Binding-site contacts:
Ligand atom O10 contacts residue THR16 of chain 2.A at 3.6 Å.
Ligand atom O7 contacts residue FE1 of chain 2.C at 2.1 Å.
Ligand atom C4 contacts residue ILE192 of chain 2.B at 3.9 Å (hydrophobic).
Ligand atom C3 contacts residue ILE192 of chain 2.B at 3.8 Å (hydrophobic).
Ligand atom N9 contacts residue TYR25 of chain 2.B at 3.5 Å (h-bond).
Ligand atom O11 contacts residue TYR25 of chain 2.B at 3.8 Å.
Ligand atom N9 contacts residue PRO19 of chain 2.A at 3.5 Å.
Ligand atom O11 contacts residue TRP150 of chain 2.B at 3.4 Å.
Ligand atom O11 contacts residue ARG142 of chain 2.A at 3.7 Å.
Ligand atom C6 contacts residue TYR148 of chain 2.B at 3.8 Å (hydrophobic).
Ligand atom O8 contacts residue FE1 of chain 2.C at 2.2 Å.
Ligand atom C3 contacts residue GLY18 of chain 2.A at 3.7 Å.
Ligand atom C1 contacts residue ARG158 of chain 2.B at 3.7 Å.
Ligand atom O10 contacts residue ILE192 of chain 2.B at 3.5 Å.
Ligand atom O8 contacts residue GLN178 of chain 2.B at 3.8 Å.
Ligand atom O10 contacts residue ARG142 of chain 2.A at 3.9 Å.
Ligand atom C3 contacts residue PRO19 of chain 2.A at 3.6 Å (hydrophobic).
Ligand atom O8 contacts residue ARG158 of chain 2.B at 2.9 Å (salt-bridge).
Ligand atom C1 contacts residue HIS161 of chain 2.B at 4.0 Å.
Ligand atom O10 contacts residue TYR25 of chain 2.B at 2.4 Å (h-bond).
Ligand atom C3 contacts residue ARG158 of chain 2.B at 3.8 Å.
Ligand atom O7 contacts residue TYR148 of chain 2.B at 3.9 Å.
Ligand atom O10 contacts residue PRO19 of chain 2.A at 4.0 Å.
Ligand atom C2 contacts residue HIS163 of chain 2.B at 3.9 Å.
Ligand atom O7 contacts residue ARG158 of chain 2.B at 3.8 Å.
Ligand atom C2 contacts residue ARG158 of chain 2.B at 3.2 Å.
Ligand atom O11 contacts residue PRO19 of chain 2.A at 3.9 Å.
Ligand atom C2 contacts residue FE1 of chain 2.C at 2.8 Å.
Ligand atom O7 contacts residue HIS161 of chain 2.B at 3.1 Å (h-bond).
Ligand atom C1 contacts residue FE1 of chain 2.C at 2.8 Å.
Ligand atom C5 contacts residue PRO19 of chain 2.A at 3.5 Å (hydrophobic).
Ligand atom O7 contacts residue TYR109 of chain 2.B at 3.0 Å (h-bond).
Ligand atom O8 contacts residue HIS163 of chain 2.B at 2.7 Å.
Ligand atom C6 contacts residue ARG158 of chain 2.B at 3.9 Å.
Ligand atom N9 contacts residue ILE192 of chain 2.B at 3.8 Å.
Ligand atom N9 contacts residue TRP150 of chain 2.B at 4.0 Å.
Ligand atom C4 contacts residue PRO19 of chain 2.A at 3.3 Å (hydrophobic).
Ligand atom C2 contacts residue HIS161 of chain 2.B at 4.0 Å.
Ligand atom C5 contacts residue TRP150 of chain 2.B at 4.0 Å (hydrophobic).
Ligand atom O8 contacts residue HIS161 of chain 2.B at 3.1 Å (h-bond).

Sequence of chain 2.A:
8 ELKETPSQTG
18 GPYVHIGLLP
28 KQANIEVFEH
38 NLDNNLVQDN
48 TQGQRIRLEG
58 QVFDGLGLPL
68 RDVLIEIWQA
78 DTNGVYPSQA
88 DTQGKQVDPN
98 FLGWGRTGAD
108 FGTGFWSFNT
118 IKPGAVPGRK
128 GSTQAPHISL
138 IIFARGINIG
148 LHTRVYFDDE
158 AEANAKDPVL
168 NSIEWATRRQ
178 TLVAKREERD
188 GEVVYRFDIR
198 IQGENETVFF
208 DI

Sequence of chain 2.B:
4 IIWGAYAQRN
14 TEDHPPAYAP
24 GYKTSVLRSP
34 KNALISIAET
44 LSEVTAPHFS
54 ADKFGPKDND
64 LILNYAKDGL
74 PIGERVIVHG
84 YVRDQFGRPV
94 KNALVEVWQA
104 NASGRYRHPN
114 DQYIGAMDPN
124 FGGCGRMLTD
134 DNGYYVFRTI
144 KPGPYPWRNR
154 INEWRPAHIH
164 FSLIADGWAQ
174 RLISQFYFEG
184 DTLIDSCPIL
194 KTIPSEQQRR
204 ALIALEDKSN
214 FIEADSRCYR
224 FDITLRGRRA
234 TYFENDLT

A protein and the small-molecule ligand that binds it are described below.
Small molecule (SMILES): O=[N+]([O-])c1ccc(O)c(O)c1